Sequence of chain 6.QA:
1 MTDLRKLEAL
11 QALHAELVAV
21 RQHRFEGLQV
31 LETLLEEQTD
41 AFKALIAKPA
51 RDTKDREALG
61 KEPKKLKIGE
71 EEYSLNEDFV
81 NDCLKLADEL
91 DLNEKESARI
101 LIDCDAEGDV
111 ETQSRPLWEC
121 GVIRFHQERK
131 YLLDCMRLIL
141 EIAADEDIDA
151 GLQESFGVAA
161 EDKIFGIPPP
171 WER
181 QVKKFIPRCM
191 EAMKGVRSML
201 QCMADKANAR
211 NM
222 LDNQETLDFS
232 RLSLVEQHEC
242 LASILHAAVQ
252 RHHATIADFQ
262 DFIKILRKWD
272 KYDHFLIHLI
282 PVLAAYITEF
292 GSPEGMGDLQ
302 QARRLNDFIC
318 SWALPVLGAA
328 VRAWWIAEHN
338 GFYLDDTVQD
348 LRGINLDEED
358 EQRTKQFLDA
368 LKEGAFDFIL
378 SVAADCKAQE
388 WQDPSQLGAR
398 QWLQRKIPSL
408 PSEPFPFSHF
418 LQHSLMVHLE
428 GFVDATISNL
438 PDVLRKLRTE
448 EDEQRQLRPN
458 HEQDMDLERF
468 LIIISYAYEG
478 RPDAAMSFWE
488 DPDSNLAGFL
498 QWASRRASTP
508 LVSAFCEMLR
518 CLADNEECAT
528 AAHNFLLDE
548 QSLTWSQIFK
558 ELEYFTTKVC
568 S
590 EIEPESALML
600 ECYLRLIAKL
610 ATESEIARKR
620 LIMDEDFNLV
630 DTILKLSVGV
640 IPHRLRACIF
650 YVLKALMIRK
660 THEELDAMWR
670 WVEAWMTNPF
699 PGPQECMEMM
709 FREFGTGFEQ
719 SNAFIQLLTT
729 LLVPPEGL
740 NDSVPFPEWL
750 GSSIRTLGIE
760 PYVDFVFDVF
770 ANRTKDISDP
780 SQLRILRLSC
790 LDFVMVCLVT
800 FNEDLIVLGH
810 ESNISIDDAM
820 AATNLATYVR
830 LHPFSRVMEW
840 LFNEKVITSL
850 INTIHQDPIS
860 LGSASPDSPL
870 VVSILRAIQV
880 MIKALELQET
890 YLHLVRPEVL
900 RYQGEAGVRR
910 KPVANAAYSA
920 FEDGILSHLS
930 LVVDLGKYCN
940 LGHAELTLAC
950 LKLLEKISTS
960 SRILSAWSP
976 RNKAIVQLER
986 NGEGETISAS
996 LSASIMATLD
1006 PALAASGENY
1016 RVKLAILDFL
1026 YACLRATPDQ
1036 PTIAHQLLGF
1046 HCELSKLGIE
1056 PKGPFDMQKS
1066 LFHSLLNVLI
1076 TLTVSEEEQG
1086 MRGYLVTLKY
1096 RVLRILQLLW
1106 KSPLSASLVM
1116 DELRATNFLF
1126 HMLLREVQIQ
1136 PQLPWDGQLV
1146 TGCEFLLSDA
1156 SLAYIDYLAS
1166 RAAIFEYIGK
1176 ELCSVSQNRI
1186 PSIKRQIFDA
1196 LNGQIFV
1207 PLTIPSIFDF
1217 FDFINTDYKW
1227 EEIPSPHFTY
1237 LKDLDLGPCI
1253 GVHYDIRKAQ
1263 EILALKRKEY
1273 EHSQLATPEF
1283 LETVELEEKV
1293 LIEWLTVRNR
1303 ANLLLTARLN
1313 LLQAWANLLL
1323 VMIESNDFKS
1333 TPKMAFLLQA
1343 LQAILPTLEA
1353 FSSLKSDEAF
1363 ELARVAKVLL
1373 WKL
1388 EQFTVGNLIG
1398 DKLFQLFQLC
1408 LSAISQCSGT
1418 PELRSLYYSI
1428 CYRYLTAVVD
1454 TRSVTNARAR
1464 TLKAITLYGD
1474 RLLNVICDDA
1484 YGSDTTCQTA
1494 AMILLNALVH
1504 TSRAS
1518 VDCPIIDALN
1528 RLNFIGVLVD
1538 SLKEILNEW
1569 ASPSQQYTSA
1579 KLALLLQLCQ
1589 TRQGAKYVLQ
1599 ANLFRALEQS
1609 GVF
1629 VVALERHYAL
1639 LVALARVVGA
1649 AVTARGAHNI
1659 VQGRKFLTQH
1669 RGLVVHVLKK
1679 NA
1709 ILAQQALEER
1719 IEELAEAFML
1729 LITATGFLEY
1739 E

The small molecule below binds the protein below.
Small molecule (SMILES): CC[C@H](C)[C@H](N)C(=O)N[C@@H](CC(C)C)C(=O)N1CCC[C@H]1C(=O)N[C@@H](CCSC)C(=O)N[C@@H](Cc1ccc(O)cc1)C(=O)N[C@@H](CCCCN)C(=O)N[C@@H](CC(C)C)C(=O)N[C@@H](CO)C(=O)N1CCC[C@H]1C=O

Binding-site contacts:
Ligand atom CG contacts residue THR1121 of chain 6.QA at 3.3 Å.
Ligand atom CG contacts residue ASN1072 of chain 6.QA at 4.2 Å.
Ligand atom CD2 contacts residue THR1121 of chain 6.QA at 4.0 Å.
Ligand atom CD2 contacts residue THR1121 of chain 6.QA at 4.3 Å.
Ligand atom CA contacts residue GLN1063 of chain 6.QA at 4.3 Å.
Ligand atom CD2 contacts residue PHE1125 of chain 6.QA at 4.2 Å (hydrophobic).
Ligand atom CD1 contacts residue ALA1120 of chain 6.QA at 4.3 Å (hydrophobic).
Ligand atom CG contacts residue ALA1120 of chain 6.QA at 4.4 Å (hydrophobic).
Ligand atom CD1 contacts residue THR1121 of chain 6.QA at 3.0 Å.
Ligand atom C contacts residue VAL1202 of chain 6.QA at 4.2 Å (hydrophobic).
Ligand atom C contacts residue HIS1126 of chain 6.QA at 4.0 Å.
Ligand atom CB contacts residue THR1121 of chain 6.QA at 3.3 Å.
Ligand atom OH contacts residue ASN1072 of chain 6.QA at 3.1 Å (h-bond).
Ligand atom O contacts residue GLN1063 of chain 6.QA at 2.9 Å (h-bond).
Ligand atom CE2 contacts residue ASN1072 of chain 6.QA at 4.4 Å.
Ligand atom O contacts residue HIS1126 of chain 6.QA at 3.3 Å (h-bond).
Ligand atom CD2 contacts residue LEU1129 of chain 6.QA at 4.2 Å (hydrophobic).
Ligand atom CD1 contacts residue PHE1125 of chain 6.QA at 3.6 Å (hydrophobic).
Ligand atom CG contacts residue GLN1063 of chain 6.QA at 4.3 Å.
Ligand atom CE1 contacts residue ASN1072 of chain 6.QA at 3.3 Å.
Ligand atom CG2 contacts residue GLN1063 of chain 6.QA at 3.3 Å.
Ligand atom C contacts residue GLN1063 of chain 6.QA at 3.9 Å.
Ligand atom SD contacts residue ASN1072 of chain 6.QA at 3.7 Å.
Ligand atom CD2 contacts residue HIS1126 of chain 6.QA at 3.4 Å.
Ligand atom OH contacts residue HIS1068 of chain 6.QA at 3.8 Å.
Ligand atom O contacts residue VAL1202 of chain 6.QA at 3.2 Å.
Ligand atom CD2 contacts residue ALA1120 of chain 6.QA at 3.5 Å (hydrophobic).
Ligand atom CG contacts residue HIS1126 of chain 6.QA at 4.3 Å.
Ligand atom CD2 contacts residue GLN1063 of chain 6.QA at 3.6 Å.
Ligand atom CB contacts residue GLN1063 of chain 6.QA at 4.5 Å.
Ligand atom CE1 contacts residue THR1121 of chain 6.QA at 3.9 Å.
Ligand atom CD1 contacts residue ASN1122 of chain 6.QA at 4.3 Å.
Ligand atom CD1 contacts residue GLN1063 of chain 6.QA at 3.8 Å.
Ligand atom CZ contacts residue GLN1063 of chain 6.QA at 4.1 Å.
Ligand atom CA contacts residue HIS1126 of chain 6.QA at 4.3 Å.
Ligand atom OH contacts residue GLN1063 of chain 6.QA at 3.7 Å.
Ligand atom O contacts residue THR1121 of chain 6.QA at 4.0 Å.
Ligand atom CE2 contacts residue GLN1063 of chain 6.QA at 3.3 Å.
Ligand atom CZ contacts residue ASN1072 of chain 6.QA at 3.5 Å.
Ligand atom CD1 contacts residue ASN1072 of chain 6.QA at 4.0 Å.